Binding-site contacts:
Ligand atom N2 contacts residue ASN48 of chain 1.B at 2.9 Å (h-bond).
Ligand atom O5 contacts residue TYR15 of chain 1.B at 4.0 Å.
Ligand atom C5 contacts residue ASN48 of chain 1.B at 3.7 Å.
Ligand atom C6 contacts residue TYR15 of chain 1.B at 4.3 Å (hydrophobic).
Ligand atom O6 contacts residue TYR15 of chain 1.B at 4.2 Å.
Ligand atom C4 contacts residue ASN48 of chain 1.B at 4.2 Å.
Ligand atom C7 contacts residue ASN48 of chain 1.B at 3.4 Å.
Ligand atom C1 contacts residue ASN48 of chain 1.B at 1.4 Å.
Ligand atom O7 contacts residue ASN48 of chain 1.B at 3.5 Å (h-bond).
Ligand atom O5 contacts residue ASN48 of chain 1.B at 2.4 Å (h-bond).
Ligand atom C2 contacts residue ASN48 of chain 1.B at 2.4 Å.
Ligand atom C3 contacts residue ASN48 of chain 1.B at 3.8 Å.

Sequence of chain 1.B:
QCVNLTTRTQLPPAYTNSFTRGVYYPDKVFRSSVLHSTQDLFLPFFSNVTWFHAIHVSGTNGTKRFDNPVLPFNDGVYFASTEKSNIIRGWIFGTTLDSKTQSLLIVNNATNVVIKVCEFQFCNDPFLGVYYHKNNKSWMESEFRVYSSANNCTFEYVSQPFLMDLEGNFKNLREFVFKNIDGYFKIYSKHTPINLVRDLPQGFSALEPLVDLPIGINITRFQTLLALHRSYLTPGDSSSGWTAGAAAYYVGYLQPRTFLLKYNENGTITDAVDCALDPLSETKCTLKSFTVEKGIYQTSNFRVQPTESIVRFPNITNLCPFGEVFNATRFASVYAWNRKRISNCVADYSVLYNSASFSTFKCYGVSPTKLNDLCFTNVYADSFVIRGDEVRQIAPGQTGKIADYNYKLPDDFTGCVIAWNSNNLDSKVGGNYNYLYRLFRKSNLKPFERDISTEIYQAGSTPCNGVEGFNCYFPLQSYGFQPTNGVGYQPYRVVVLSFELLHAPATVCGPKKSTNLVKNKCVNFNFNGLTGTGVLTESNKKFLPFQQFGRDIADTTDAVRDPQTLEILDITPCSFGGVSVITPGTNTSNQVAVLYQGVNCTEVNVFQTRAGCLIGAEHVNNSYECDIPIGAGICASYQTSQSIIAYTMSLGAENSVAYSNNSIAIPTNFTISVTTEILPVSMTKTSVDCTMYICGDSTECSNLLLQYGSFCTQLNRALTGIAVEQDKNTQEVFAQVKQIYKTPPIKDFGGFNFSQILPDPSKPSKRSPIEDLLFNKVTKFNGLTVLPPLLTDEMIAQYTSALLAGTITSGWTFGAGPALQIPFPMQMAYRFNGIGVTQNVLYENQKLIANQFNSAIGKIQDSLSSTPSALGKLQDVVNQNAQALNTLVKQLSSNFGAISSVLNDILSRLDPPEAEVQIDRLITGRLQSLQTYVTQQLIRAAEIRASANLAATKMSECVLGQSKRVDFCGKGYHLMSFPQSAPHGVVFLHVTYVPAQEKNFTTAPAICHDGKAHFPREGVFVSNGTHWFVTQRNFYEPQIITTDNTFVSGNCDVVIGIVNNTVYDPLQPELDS

This small molecule binds to this protein.
Small molecule (SMILES): CC(=O)N[C@@H]1[C@@H](O)[C@H](O)[C@@H](CO)O[C@H]1O